This small molecule binds to this protein.
Small molecule (SMILES): Cc1cc2c3c(c1C)C(C)(C)C[C@@H](O)N3c1c(nc(O)[nH]c1=O)N2C[C@H](O)[C@H](O)[C@H](O)COP(=O)(O)O

Binding-site contacts:
Ligand atom O7 contacts residue SER170 of chain 1.A at 3.2 Å.
Ligand atom O8 contacts residue K1 of chain 1.C at 2.8 Å.
Ligand atom N2 contacts residue ILE171 of chain 1.A at 3.4 Å (h-bond).
Ligand atom C15 contacts residue THR153 of chain 1.A at 3.4 Å.
Ligand atom O6 contacts residue PRO226 of chain 1.A at 3.3 Å (h-bond).
Ligand atom O3 contacts residue ARG173 of chain 1.A at 2.8 Å (salt-bridge).
Ligand atom C2 contacts residue ND81 of chain 1.F at 3.4 Å.
Ligand atom N1 contacts residue ND81 of chain 1.F at 3.2 Å.
Ligand atom O8 contacts residue ASN168 of chain 1.A at 2.9 Å (h-bond).
Ligand atom O1 contacts residue ND81 of chain 1.F at 3.3 Å.
Ligand atom C6 contacts residue ILE327 of chain 1.A at 3.5 Å (hydrophobic).
Ligand atom O8 contacts residue HIS191 of chain 1.A at 3.2 Å (h-bond).
Ligand atom C2 contacts residue ARG173 of chain 1.A at 3.4 Å.
Ligand atom C10 contacts residue ILE327 of chain 1.A at 3.4 Å (hydrophobic).
Ligand atom N4 contacts residue ILE171 of chain 1.A at 3.4 Å (h-bond).
Ligand atom O8 contacts residue MN1 of chain 1.B at 2.2 Å.
Ligand atom O4 contacts residue ILE171 of chain 1.A at 2.9 Å (h-bond).
Ligand atom N2 contacts residue GLN190 of chain 1.A at 3.3 Å (h-bond).
Ligand atom O5 contacts residue GLN190 of chain 1.A at 2.9 Å (h-bond).
Ligand atom C1 contacts residue ND81 of chain 1.F at 3.1 Å.
Ligand atom O6 contacts residue MET225 of chain 1.A at 3.3 Å.
Ligand atom O10 contacts residue LYS391 of chain 1.A at 2.7 Å (salt-bridge).
Ligand atom C11 contacts residue ND81 of chain 1.F at 3.2 Å.
Ligand atom O1 contacts residue GLN190 of chain 1.A at 2.9 Å (h-bond).
Ligand atom O3 contacts residue ND81 of chain 1.F at 3.5 Å.
Ligand atom O7 contacts residue K1 of chain 1.C at 3.0 Å.
Ligand atom C12 contacts residue ND81 of chain 1.F at 3.2 Å.
Ligand atom O2 contacts residue ND81 of chain 1.F at 1.8 Å.
Ligand atom C1 contacts residue GLN190 of chain 1.A at 3.5 Å.
Ligand atom P1 contacts residue K1 of chain 1.C at 3.4 Å.
Ligand atom C4 contacts residue ILE171 of chain 1.A at 3.3 Å (hydrophobic).
Ligand atom C3 contacts residue ND81 of chain 1.F at 3.5 Å.
Ligand atom O9 contacts residue HIS191 of chain 1.A at 2.8 Å (h-bond).
Ligand atom C19 contacts residue ILE171 of chain 1.A at 3.4 Å (hydrophobic).
Ligand atom N2 contacts residue ND81 of chain 1.F at 3.3 Å.
Ligand atom C14 contacts residue SER224 of chain 1.A at 3.5 Å.
Ligand atom O8 contacts residue GLU233 of chain 1.A at 3.1 Å (salt-bridge).
Ligand atom P1 contacts residue MN1 of chain 1.B at 3.4 Å.
Ligand atom C2 contacts residue ALA172 of chain 1.A at 3.5 Å (hydrophobic).
Ligand atom O7 contacts residue SER223 of chain 1.A at 3.4 Å (h-bond).

Sequence of chain 1.A:
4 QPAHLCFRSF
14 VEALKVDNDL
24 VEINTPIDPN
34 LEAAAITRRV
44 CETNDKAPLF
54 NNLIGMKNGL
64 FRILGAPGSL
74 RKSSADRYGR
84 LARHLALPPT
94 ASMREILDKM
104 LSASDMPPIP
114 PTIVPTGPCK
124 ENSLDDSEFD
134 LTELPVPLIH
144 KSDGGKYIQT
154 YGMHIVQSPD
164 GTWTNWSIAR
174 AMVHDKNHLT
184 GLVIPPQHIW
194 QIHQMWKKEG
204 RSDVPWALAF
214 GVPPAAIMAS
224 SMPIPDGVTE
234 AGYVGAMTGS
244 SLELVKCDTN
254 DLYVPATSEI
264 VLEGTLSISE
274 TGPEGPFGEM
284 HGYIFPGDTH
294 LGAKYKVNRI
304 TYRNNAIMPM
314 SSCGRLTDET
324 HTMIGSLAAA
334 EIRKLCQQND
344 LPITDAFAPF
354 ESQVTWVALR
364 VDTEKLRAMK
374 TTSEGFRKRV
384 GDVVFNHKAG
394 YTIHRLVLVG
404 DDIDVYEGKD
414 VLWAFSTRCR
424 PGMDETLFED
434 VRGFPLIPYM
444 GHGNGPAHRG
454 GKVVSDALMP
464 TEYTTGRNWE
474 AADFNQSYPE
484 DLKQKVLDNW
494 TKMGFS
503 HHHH